Sequence of chain 9.B:
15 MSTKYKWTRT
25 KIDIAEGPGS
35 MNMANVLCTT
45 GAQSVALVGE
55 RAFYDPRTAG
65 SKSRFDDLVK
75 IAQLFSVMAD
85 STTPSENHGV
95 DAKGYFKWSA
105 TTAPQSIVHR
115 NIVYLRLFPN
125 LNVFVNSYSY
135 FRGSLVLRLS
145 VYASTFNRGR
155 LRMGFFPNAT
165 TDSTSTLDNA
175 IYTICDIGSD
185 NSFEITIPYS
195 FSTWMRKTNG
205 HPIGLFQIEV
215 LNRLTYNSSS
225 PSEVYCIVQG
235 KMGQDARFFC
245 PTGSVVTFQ

Sequence of chain 8.B:
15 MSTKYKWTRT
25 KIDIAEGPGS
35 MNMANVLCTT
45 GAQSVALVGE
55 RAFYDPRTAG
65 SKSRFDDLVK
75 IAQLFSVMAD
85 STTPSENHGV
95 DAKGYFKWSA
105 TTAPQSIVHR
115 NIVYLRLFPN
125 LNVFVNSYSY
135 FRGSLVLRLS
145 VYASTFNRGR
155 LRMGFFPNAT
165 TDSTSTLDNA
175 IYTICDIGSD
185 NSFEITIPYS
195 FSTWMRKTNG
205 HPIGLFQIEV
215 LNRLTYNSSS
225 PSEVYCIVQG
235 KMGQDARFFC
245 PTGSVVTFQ

A small-molecule ligand and the protein it binds are described below.
Small molecule (SMILES): Nc1ncnc2c1ncn2[C@@H]1O[C@H](CO)[C@@H](O[P](=O)(O)OC[C@H]2O[C@@H](n3ccc(=O)[nH]c3=O)[C@H](O)[C@@H]2O[P](=O)(O)OC[C@H]2O[C@@H](n3ccc(=O)[nH]c3=O)[C@H](O)[C@@H]2O[P](=O)(O)OC[C@H]2O[C@@H](n3ccc(=O)[nH]c3=O)[C@H](O)[C@@H]2O[P](=O)(O)OC[C@H]2O[C@@H](n3ccc(=O)[nH]c3=O)[C@H](O)[C@@H]2O[P](=O)(O)OC[C@H]2O[C@@H](n3ccc(=O)[nH]c3=O)[C@H](O)[C@@H]2O)[C@H]1O

Sequence of chain 6.A:
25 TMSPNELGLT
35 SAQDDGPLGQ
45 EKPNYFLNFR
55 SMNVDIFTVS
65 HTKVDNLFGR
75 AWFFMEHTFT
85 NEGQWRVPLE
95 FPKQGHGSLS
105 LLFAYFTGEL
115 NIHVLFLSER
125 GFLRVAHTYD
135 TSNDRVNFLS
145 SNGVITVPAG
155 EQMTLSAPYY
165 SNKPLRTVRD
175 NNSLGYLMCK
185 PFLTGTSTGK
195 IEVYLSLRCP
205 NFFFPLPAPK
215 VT

Binding-site contacts:
Ligand atom O2 contacts residue TRP21 of chain 9.B at 2.9 Å.
Ligand atom OP2 contacts residue THR17 of chain 9.B at 3.5 Å.
Ligand atom O2' contacts residue TYR19 of chain 8.B at 3.7 Å.
Ligand atom O2 contacts residue TYR58 of chain 6.B at 3.6 Å.
Ligand atom O2' contacts residue ARG55 of chain 6.B at 3.8 Å.
Ligand atom OP2 contacts residue ARG202 of chain 6.A at 3.6 Å.
Ligand atom N1 contacts residue ALA56 of chain 6.B at 3.2 Å (h-bond).
Ligand atom C2 contacts residue TYR58 of chain 6.B at 3.8 Å (hydrophobic).
Ligand atom O2' contacts residue LEU41 of chain 6.B at 3.8 Å.
Ligand atom C4 contacts residue TRP21 of chain 9.B at 3.7 Å (hydrophobic).
Ligand atom C1' contacts residue ARG68 of chain 6.B at 3.8 Å.
Ligand atom P contacts residue THR17 of chain 9.B at 3.9 Å.
Ligand atom C2 contacts residue ALA56 of chain 6.B at 3.8 Å (hydrophobic).
Ligand atom O3' contacts residue TYR19 of chain 8.B at 3.0 Å (h-bond).
Ligand atom O4 contacts residue TRP21 of chain 9.B at 3.4 Å.
Ligand atom O2' contacts residue THR44 of chain 6.B at 3.9 Å.
Ligand atom C2' contacts residue ARG55 of chain 6.B at 3.4 Å.
Ligand atom N3 contacts residue ARG55 of chain 6.B at 3.2 Å (salt-bridge).
Ligand atom OP1 contacts residue MET15 of chain 9.B at 3.1 Å.
Ligand atom N1 contacts residue TYR58 of chain 6.B at 3.5 Å.
Ligand atom C2 contacts residue TRP21 of chain 9.B at 3.2 Å (hydrophobic).
Ligand atom C6 contacts residue TYR58 of chain 6.B at 3.8 Å (hydrophobic).
Ligand atom C4' contacts residue TYR19 of chain 8.B at 3.8 Å (hydrophobic).
Ligand atom O2' contacts residue THR17 of chain 9.B at 2.8 Å.
Ligand atom N3 contacts residue TRP21 of chain 9.B at 3.2 Å.
Ligand atom OP1 contacts residue TYR19 of chain 8.B at 3.6 Å (h-bond).
Ligand atom O4' contacts residue ARG68 of chain 6.B at 3.0 Å (salt-bridge).
Ligand atom C5' contacts residue ARG202 of chain 6.A at 3.9 Å.
Ligand atom OP2 contacts residue ARG55 of chain 6.B at 2.9 Å (salt-bridge).
Ligand atom P contacts residue TYR19 of chain 8.B at 4.0 Å.
Ligand atom O4' contacts residue ARG202 of chain 6.A at 3.9 Å.
Ligand atom N1 contacts residue TRP21 of chain 9.B at 3.8 Å.
Ligand atom O2' contacts residue ARG55 of chain 6.B at 3.1 Å (salt-bridge).
Ligand atom N6 contacts residue TYR58 of chain 6.B at 3.5 Å (h-bond).
Ligand atom N1 contacts residue ARG68 of chain 6.B at 3.9 Å.
Ligand atom C1' contacts residue TRP21 of chain 9.B at 3.9 Å (hydrophobic).
Ligand atom C2 contacts residue ARG55 of chain 6.B at 3.1 Å.
Ligand atom C2' contacts residue THR17 of chain 9.B at 3.7 Å.
Ligand atom OP1 contacts residue THR17 of chain 9.B at 3.7 Å.
Ligand atom O2' contacts residue CYS203 of chain 6.A at 3.3 Å (h-bond).

Sequence of chain 6.B:
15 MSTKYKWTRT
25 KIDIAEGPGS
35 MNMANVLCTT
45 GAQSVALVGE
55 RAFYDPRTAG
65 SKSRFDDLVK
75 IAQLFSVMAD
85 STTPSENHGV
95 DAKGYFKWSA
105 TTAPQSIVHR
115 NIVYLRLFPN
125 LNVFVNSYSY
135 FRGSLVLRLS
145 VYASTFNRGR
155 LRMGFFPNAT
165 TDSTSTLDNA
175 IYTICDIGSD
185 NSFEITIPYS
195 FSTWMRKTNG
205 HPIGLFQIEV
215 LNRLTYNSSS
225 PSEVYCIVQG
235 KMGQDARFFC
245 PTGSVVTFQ